This protein binds this small molecule.
Small molecule (SMILES): c1ccc(-c2cnc[nH]2)cc1

Sequence of chain 1.A:
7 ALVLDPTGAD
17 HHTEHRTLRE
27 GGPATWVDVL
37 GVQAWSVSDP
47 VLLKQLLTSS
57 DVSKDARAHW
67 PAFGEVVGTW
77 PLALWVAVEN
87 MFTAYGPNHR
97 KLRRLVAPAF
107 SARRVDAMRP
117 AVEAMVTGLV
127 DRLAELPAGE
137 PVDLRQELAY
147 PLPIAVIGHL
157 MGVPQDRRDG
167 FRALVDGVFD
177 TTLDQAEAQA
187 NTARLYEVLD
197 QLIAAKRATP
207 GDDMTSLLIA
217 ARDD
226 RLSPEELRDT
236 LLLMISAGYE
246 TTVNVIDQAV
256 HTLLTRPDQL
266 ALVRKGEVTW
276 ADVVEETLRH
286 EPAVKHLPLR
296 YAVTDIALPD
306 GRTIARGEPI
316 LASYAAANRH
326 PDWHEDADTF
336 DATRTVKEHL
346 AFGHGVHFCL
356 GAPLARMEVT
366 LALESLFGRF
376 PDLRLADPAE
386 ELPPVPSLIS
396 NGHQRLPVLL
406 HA

Binding-site contacts:
Ligand atom C2 contacts residue THR246 of chain 1.A at 3.4 Å.
Ligand atom C10 contacts residue PHE88 of chain 1.A at 3.7 Å (hydrophobic).
Ligand atom C4 contacts residue HEM1 of chain 1.B at 3.2 Å.
Ligand atom C6 contacts residue LEU238 of chain 1.A at 3.9 Å (hydrophobic).
Ligand atom C10 contacts residue TRP81 of chain 1.A at 3.6 Å (hydrophobic).
Ligand atom N1 contacts residue THR246 of chain 1.A at 3.3 Å (h-bond).
Ligand atom N3 contacts residue ALA242 of chain 1.A at 3.8 Å.
Ligand atom C9 contacts residue TRP81 of chain 1.A at 3.9 Å (hydrophobic).
Ligand atom C8 contacts residue PHE175 of chain 1.A at 4.2 Å (hydrophobic).
Ligand atom N1 contacts residue ALA242 of chain 1.A at 3.5 Å.
Ligand atom C11 contacts residue TRP81 of chain 1.A at 3.9 Å (hydrophobic).
Ligand atom C4 contacts residue LEU238 of chain 1.A at 4.4 Å (hydrophobic).
Ligand atom C5 contacts residue HEM1 of chain 1.B at 4.3 Å.
Ligand atom N1 contacts residue PHE175 of chain 1.A at 4.1 Å.
Ligand atom C11 contacts residue PHE88 of chain 1.A at 3.6 Å (hydrophobic).
Ligand atom C8 contacts residue SER241 of chain 1.A at 3.7 Å.
Ligand atom C10 contacts residue LEU238 of chain 1.A at 3.8 Å (hydrophobic).
Ligand atom C9 contacts residue LEU238 of chain 1.A at 4.3 Å (hydrophobic).
Ligand atom C5 contacts residue LEU238 of chain 1.A at 4.5 Å (hydrophobic).
Ligand atom C7 contacts residue SER241 of chain 1.A at 3.8 Å.
Ligand atom N1 contacts residue HEM1 of chain 1.B at 4.4 Å.
Ligand atom C7 contacts residue ALA242 of chain 1.A at 4.1 Å (hydrophobic).
Ligand atom C7 contacts residue LEU238 of chain 1.A at 4.4 Å (hydrophobic).
Ligand atom C4 contacts residue ALA242 of chain 1.A at 3.9 Å (hydrophobic).
Ligand atom C2 contacts residue HEM1 of chain 1.B at 3.2 Å.
Ligand atom N3 contacts residue HEM1 of chain 1.B at 2.3 Å.
Ligand atom C11 contacts residue LEU238 of chain 1.A at 3.6 Å (hydrophobic).
Ligand atom C2 contacts residue ALA242 of chain 1.A at 3.6 Å (hydrophobic).
Ligand atom C8 contacts residue TRP81 of chain 1.A at 4.3 Å (hydrophobic).
Ligand atom C6 contacts residue PHE175 of chain 1.A at 4.4 Å (hydrophobic).
Ligand atom C8 contacts residue VAL174 of chain 1.A at 4.3 Å (hydrophobic).
Ligand atom C5 contacts residue ALA242 of chain 1.A at 3.8 Å (hydrophobic).
Ligand atom C7 contacts residue PHE175 of chain 1.A at 3.7 Å (hydrophobic).